Sequence of chain 1.B:
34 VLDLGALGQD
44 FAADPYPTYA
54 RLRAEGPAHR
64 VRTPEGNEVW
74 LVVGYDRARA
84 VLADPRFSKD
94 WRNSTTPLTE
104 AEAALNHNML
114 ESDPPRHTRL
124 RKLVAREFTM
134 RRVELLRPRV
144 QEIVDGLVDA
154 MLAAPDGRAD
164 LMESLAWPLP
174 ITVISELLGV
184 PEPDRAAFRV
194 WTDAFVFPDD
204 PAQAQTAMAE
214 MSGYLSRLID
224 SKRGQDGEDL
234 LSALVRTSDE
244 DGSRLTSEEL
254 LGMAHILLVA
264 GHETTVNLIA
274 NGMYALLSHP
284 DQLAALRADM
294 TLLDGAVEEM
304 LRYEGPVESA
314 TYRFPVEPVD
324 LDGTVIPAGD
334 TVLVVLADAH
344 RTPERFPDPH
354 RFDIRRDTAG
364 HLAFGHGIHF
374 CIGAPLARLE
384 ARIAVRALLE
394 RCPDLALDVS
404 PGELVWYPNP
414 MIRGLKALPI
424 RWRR

The small molecule below binds the protein below.
Small molecule (SMILES): C[C@@H]1C[C@H](N(C)C)[C@@H](O)[C@H](OC2CCCCCCCCCCC2)O1

Binding-site contacts:
Ligand atom C19 contacts residue THR314 of chain 1.B at 4.3 Å.
Ligand atom C8 contacts residue MET414 of chain 1.B at 4.3 Å (hydrophobic).
Ligand atom C19 contacts residue GLU266 of chain 1.B at 4.1 Å.
Ligand atom C16 contacts residue GLU105 of chain 1.B at 4.4 Å.
Ligand atom C20 contacts residue THR314 of chain 1.B at 3.6 Å.
Ligand atom O3 contacts residue MET414 of chain 1.B at 3.7 Å.
Ligand atom C3 contacts residue HEM1 of chain 1.E at 4.5 Å.
Ligand atom C8 contacts residue GLU266 of chain 1.B at 4.2 Å.
Ligand atom C17 contacts residue GLU266 of chain 1.B at 3.3 Å.
Ligand atom C18 contacts residue GLU266 of chain 1.B at 3.0 Å.
Ligand atom C7 contacts residue GLU266 of chain 1.B at 3.6 Å.
Ligand atom O2 contacts residue GLU266 of chain 1.B at 3.1 Å (salt-bridge).
Ligand atom C6 contacts residue ALA263 of chain 1.B at 4.3 Å (hydrophobic).
Ligand atom C18 contacts residue ILE415 of chain 1.B at 4.1 Å (hydrophobic).
Ligand atom C2 contacts residue HEM1 of chain 1.E at 3.6 Å.
Ligand atom C4 contacts residue ALA263 of chain 1.B at 3.5 Å (hydrophobic).
Ligand atom C6 contacts residue VAL262 of chain 1.B at 3.8 Å (hydrophobic).
Ligand atom C19 contacts residue ILE415 of chain 1.B at 3.6 Å (hydrophobic).
Ligand atom O1 contacts residue MET414 of chain 1.B at 4.3 Å.
Ligand atom C2 contacts residue THR267 of chain 1.B at 4.3 Å.
Ligand atom C18 contacts residue MET414 of chain 1.B at 3.9 Å (hydrophobic).
Ligand atom C6 contacts residue GLU266 of chain 1.B at 3.9 Å.
Ligand atom C1 contacts residue VAL310 of chain 1.B at 3.8 Å (hydrophobic).
Ligand atom C12 contacts residue GLU266 of chain 1.B at 3.8 Å.
Ligand atom O2 contacts residue PHE198 of chain 1.B at 4.2 Å.
Ligand atom C1 contacts residue HEM1 of chain 1.E at 4.2 Å.
Ligand atom C1 contacts residue THR267 of chain 1.B at 3.8 Å.
Ligand atom C3 contacts residue THR267 of chain 1.B at 4.0 Å.
Ligand atom C19 contacts residue MET414 of chain 1.B at 3.7 Å (hydrophobic).
Ligand atom C12 contacts residue PHE198 of chain 1.B at 3.1 Å (hydrophobic).
Ligand atom C13 contacts residue PHE198 of chain 1.B at 3.3 Å (hydrophobic).
Ligand atom C9 contacts residue MET414 of chain 1.B at 3.6 Å (hydrophobic).
Ligand atom C17 contacts residue MET414 of chain 1.B at 3.2 Å (hydrophobic).
Ligand atom N contacts residue PHE198 of chain 1.B at 3.5 Å (h-bond).
Ligand atom C5 contacts residue ALA263 of chain 1.B at 4.5 Å (hydrophobic).
Ligand atom C3 contacts residue ALA263 of chain 1.B at 3.5 Å (hydrophobic).
Ligand atom C14 contacts residue MET211 of chain 1.B at 4.3 Å (hydrophobic).
Ligand atom C7 contacts residue VAL262 of chain 1.B at 3.9 Å (hydrophobic).
Ligand atom C10 contacts residue GLU266 of chain 1.B at 4.5 Å.